This protein binds this small molecule.
Small molecule (SMILES): CNC(=O)c1cc2nc(-c3ccccc3)[nH]c2cc1NC(=O)c1cccc(C)n1

Binding-site contacts:
Ligand atom N18 contacts residue PHE283 of chain 1.D at 3.5 Å.
Ligand atom C11 contacts residue MET267 of chain 1.D at 3.5 Å (hydrophobic).
Ligand atom C10 contacts residue MET267 of chain 1.D at 2.9 Å (hydrophobic).
Ligand atom C20 contacts residue ILE246 of chain 1.D at 3.7 Å (hydrophobic).
Ligand atom C3 contacts residue MET267 of chain 1.D at 3.3 Å (hydrophobic).
Ligand atom N1 contacts residue TYR247 of chain 1.D at 2.5 Å (h-bond).
Ligand atom C11 contacts residue GLN280 of chain 1.D at 3.6 Å.
Ligand atom C22 contacts residue MET267 of chain 1.D at 3.7 Å (hydrophobic).
Ligand atom C20 contacts residue PHE283 of chain 1.D at 3.8 Å (hydrophobic).
Ligand atom C24 contacts residue LEU229 of chain 1.D at 3.6 Å (hydrophobic).
Ligand atom N13 contacts residue PHE283 of chain 1.D at 3.7 Å.
Ligand atom C2 contacts residue TYR247 of chain 1.D at 3.6 Å (hydrophobic).
Ligand atom N9 contacts residue PHE283 of chain 1.D at 3.4 Å.
Ligand atom C22 contacts residue TYR247 of chain 1.D at 3.8 Å (hydrophobic).
Ligand atom C2 contacts residue GLY279 of chain 1.D at 3.4 Å.
Ligand atom C11 contacts residue PHE250 of chain 1.D at 3.7 Å (hydrophobic).
Ligand atom C21 contacts residue ILE246 of chain 1.D at 3.7 Å (hydrophobic).
Ligand atom O17 contacts residue PHE283 of chain 1.D at 3.3 Å.
Ligand atom C23 contacts residue GLY279 of chain 1.D at 3.3 Å.
Ligand atom C14 contacts residue PHE283 of chain 1.D at 3.6 Å (hydrophobic).
Ligand atom C5 contacts residue PHE283 of chain 1.D at 3.7 Å (hydrophobic).
Ligand atom C15 contacts residue MET267 of chain 1.D at 3.6 Å (hydrophobic).
Ligand atom N1 contacts residue MET267 of chain 1.D at 3.3 Å.
Ligand atom C27 contacts residue GLU275 of chain 1.D at 3.1 Å.
Ligand atom C6 contacts residue MET267 of chain 1.D at 3.0 Å (hydrophobic).
Ligand atom C11 contacts residue TYR247 of chain 1.D at 3.5 Å (hydrophobic).
Ligand atom C5 contacts residue MET267 of chain 1.D at 3.7 Å (hydrophobic).
Ligand atom C12 contacts residue MET267 of chain 1.D at 3.7 Å (hydrophobic).
Ligand atom C29 contacts residue GLU275 of chain 1.D at 3.2 Å.
Ligand atom C12 contacts residue PHE283 of chain 1.D at 3.2 Å (hydrophobic).
Ligand atom O16 contacts residue GLN280 of chain 1.D at 2.9 Å (h-bond).
Ligand atom C7 contacts residue MET267 of chain 1.D at 3.1 Å (hydrophobic).
Ligand atom C28 contacts residue PRO266 of chain 1.D at 3.8 Å (hydrophobic).
Ligand atom C6 contacts residue TYR247 of chain 1.D at 3.2 Å (hydrophobic).
Ligand atom N4 contacts residue MET267 of chain 1.D at 3.3 Å.
Ligand atom C27 contacts residue VAL276 of chain 1.D at 3.7 Å (hydrophobic).
Ligand atom C3 contacts residue PHE283 of chain 1.D at 3.6 Å (hydrophobic).
Ligand atom C15 contacts residue GLY279 of chain 1.D at 3.2 Å.
Ligand atom N9 contacts residue PHE250 of chain 1.D at 3.6 Å.
Ligand atom C2 contacts residue MET267 of chain 1.D at 3.5 Å (hydrophobic).

Sequence of chain 1.D:
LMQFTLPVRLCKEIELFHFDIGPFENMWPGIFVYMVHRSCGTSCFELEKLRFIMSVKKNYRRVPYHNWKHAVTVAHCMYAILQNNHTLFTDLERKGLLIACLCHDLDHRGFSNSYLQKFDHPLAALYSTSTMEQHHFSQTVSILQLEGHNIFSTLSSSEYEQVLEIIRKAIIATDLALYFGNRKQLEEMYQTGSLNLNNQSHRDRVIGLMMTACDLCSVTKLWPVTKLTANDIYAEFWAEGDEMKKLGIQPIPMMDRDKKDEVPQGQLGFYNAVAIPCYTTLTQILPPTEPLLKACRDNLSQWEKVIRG